The small molecule below binds the protein below.
Small molecule (SMILES): C[C@H](CS)C(=O)N1CCC[C@H]1C(=O)O

Binding-site contacts:
Ligand atom S contacts residue ZN1 of chain 3.B at 2.3 Å.
Ligand atom C1 contacts residue ASP94 of chain 3.A at 3.3 Å.
Ligand atom C9 contacts residue GLY184 of chain 3.A at 4.1 Å.
Ligand atom S contacts residue HIS92 of chain 3.A at 3.6 Å.
Ligand atom C8 contacts residue ASN185 of chain 3.A at 4.0 Å.
Ligand atom N contacts residue HIS215 of chain 3.A at 4.5 Å.
Ligand atom S contacts residue HIS215 of chain 3.A at 3.8 Å.
Ligand atom O3 contacts residue ASN185 of chain 3.A at 3.3 Å.
Ligand atom C1 contacts residue ZN1 of chain 3.B at 3.2 Å.
Ligand atom C1 contacts residue HIS92 of chain 3.A at 3.5 Å.
Ligand atom O3 contacts residue GLY184 of chain 3.A at 4.3 Å.
Ligand atom C2 contacts residue ASP94 of chain 3.A at 4.0 Å.
Ligand atom C2 contacts residue ZN1 of chain 3.C at 3.9 Å.
Ligand atom C7 contacts residue HIS215 of chain 3.A at 3.7 Å.
Ligand atom S contacts residue HIS154 of chain 3.A at 3.3 Å (h-bond).
Ligand atom C3 contacts residue SER93 of chain 3.A at 4.4 Å.
Ligand atom O2 contacts residue GLY184 of chain 3.A at 3.5 Å.
Ligand atom C8 contacts residue HIS215 of chain 3.A at 4.4 Å.
Ligand atom S contacts residue CYS173 of chain 3.A at 3.8 Å.
Ligand atom C9 contacts residue ASN185 of chain 3.A at 3.5 Å.
Ligand atom S contacts residue HIS90 of chain 3.A at 4.0 Å.
Ligand atom O1 contacts residue ASN185 of chain 3.A at 3.4 Å.
Ligand atom O2 contacts residue ASN185 of chain 3.A at 3.7 Å.
Ligand atom C5 contacts residue TRP63 of chain 3.A at 4.1 Å (hydrophobic).
Ligand atom C1 contacts residue ZN1 of chain 3.C at 3.3 Å.
Ligand atom S contacts residue ASP94 of chain 3.A at 3.6 Å.
Ligand atom S contacts residue ZN1 of chain 3.C at 2.3 Å.
Ligand atom C6 contacts residue ILE43 of chain 3.A at 3.6 Å (hydrophobic).
Ligand atom C4 contacts residue ASN185 of chain 3.A at 4.3 Å.
Ligand atom C6 contacts residue TRP63 of chain 3.A at 4.2 Å (hydrophobic).
Ligand atom C6 contacts residue HIS215 of chain 3.A at 3.7 Å.
Ligand atom C3 contacts residue TRP63 of chain 3.A at 4.1 Å (hydrophobic).

Sequence of chain 3.A:
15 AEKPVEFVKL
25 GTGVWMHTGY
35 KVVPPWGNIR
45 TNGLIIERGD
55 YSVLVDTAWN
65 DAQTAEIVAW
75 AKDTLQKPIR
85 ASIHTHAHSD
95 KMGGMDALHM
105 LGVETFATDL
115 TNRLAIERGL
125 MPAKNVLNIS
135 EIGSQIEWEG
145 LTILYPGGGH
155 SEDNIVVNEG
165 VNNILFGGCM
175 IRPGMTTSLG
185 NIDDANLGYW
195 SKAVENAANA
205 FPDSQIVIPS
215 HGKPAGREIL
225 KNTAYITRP